Binding-site contacts:
Ligand atom C6 contacts residue ASN197 of chain 1.A at 3.6 Å.
Ligand atom N2 contacts residue ASN157 of chain 1.A at 3.0 Å (h-bond).
Ligand atom C5 contacts residue ASN157 of chain 1.A at 3.8 Å.
Ligand atom O6 contacts residue LEU194 of chain 1.A at 4.4 Å.
Ligand atom C5 contacts residue ASN197 of chain 1.A at 3.8 Å.
Ligand atom C1 contacts residue ASN197 of chain 1.A at 3.9 Å.
Ligand atom C2 contacts residue ASN157 of chain 1.A at 2.7 Å.
Ligand atom O6 contacts residue ASN197 of chain 1.A at 3.4 Å (h-bond).
Ligand atom O6 contacts residue ASP195 of chain 1.A at 3.6 Å.
Ligand atom C6 contacts residue SER196 of chain 1.A at 3.2 Å.
Ligand atom O6 contacts residue SER196 of chain 1.A at 3.0 Å (h-bond).
Ligand atom C1 contacts residue ASN157 of chain 1.A at 1.6 Å.
Ligand atom O5 contacts residue ASN197 of chain 1.A at 2.8 Å (h-bond).
Ligand atom C4 contacts residue ASN157 of chain 1.A at 4.4 Å.
Ligand atom C3 contacts residue ASN157 of chain 1.A at 4.0 Å.
Ligand atom O5 contacts residue ASN157 of chain 1.A at 2.5 Å (h-bond).
Ligand atom C7 contacts residue ASN157 of chain 1.A at 3.8 Å.
Ligand atom O7 contacts residue ASN157 of chain 1.A at 4.2 Å.

A protein and the small-molecule ligand that binds it are described below.
Small molecule (SMILES): CC(=O)N[C@@H]1[C@@H](O)[C@H](O)[C@@H](CO)O[C@H]1O

Sequence of chain 1.A:
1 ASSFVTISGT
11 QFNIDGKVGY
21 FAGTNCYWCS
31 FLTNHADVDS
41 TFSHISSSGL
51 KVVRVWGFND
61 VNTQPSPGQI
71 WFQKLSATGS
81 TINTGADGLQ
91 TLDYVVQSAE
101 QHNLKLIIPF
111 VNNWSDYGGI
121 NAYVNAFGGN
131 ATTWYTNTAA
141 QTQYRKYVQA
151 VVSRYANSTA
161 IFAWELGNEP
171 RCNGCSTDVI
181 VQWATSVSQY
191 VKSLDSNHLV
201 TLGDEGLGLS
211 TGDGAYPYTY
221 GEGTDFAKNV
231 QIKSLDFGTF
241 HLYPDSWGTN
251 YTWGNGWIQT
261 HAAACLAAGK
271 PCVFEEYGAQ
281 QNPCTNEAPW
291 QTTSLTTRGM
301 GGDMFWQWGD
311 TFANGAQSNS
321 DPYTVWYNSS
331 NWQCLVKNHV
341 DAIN